Binding-site contacts:
Ligand atom C4 contacts residue LYS190 of chain 6.A at 3.6 Å.
Ligand atom C4 contacts residue LYS190 of chain 6.A at 4.4 Å.
Ligand atom O5 contacts residue ASN188 of chain 6.A at 3.5 Å (h-bond).
Ligand atom N2 contacts residue ASN106 of chain 6.A at 3.0 Å (h-bond).
Ligand atom O2 contacts residue SER191 of chain 6.A at 4.3 Å.
Ligand atom O3 contacts residue LYS190 of chain 6.A at 4.2 Å.
Ligand atom C5 contacts residue ASN106 of chain 6.A at 3.8 Å.
Ligand atom C5 contacts residue LYS190 of chain 6.A at 3.8 Å.
Ligand atom O4 contacts residue LYS190 of chain 6.A at 3.3 Å (salt-bridge).
Ligand atom C7 contacts residue ASN106 of chain 6.A at 3.3 Å.
Ligand atom C1 contacts residue ASN106 of chain 6.A at 1.5 Å.
Ligand atom C5 contacts residue ASN188 of chain 6.A at 4.0 Å.
Ligand atom C1 contacts residue ASN188 of chain 6.A at 3.7 Å.
Ligand atom C1 contacts residue LYS190 of chain 6.A at 4.4 Å.
Ligand atom C2 contacts residue ASN106 of chain 6.A at 2.5 Å.
Ligand atom C4 contacts residue ASN106 of chain 6.A at 4.4 Å.
Ligand atom C5 contacts residue LYS190 of chain 6.A at 4.5 Å.
Ligand atom O7 contacts residue LYS105 of chain 6.A at 4.5 Å.
Ligand atom C1 contacts residue ASN188 of chain 6.A at 3.8 Å.
Ligand atom C3 contacts residue ASN188 of chain 6.A at 4.2 Å.
Ligand atom O2 contacts residue ASN188 of chain 6.A at 3.4 Å (h-bond).
Ligand atom O6 contacts residue ASN188 of chain 6.A at 3.5 Å (h-bond).
Ligand atom C6 contacts residue ASN188 of chain 6.A at 4.1 Å.
Ligand atom O3 contacts residue LYS476 of chain 6.A at 3.8 Å.
Ligand atom C6 contacts residue LYS190 of chain 6.A at 4.3 Å.
Ligand atom O5 contacts residue ASN106 of chain 6.A at 2.5 Å (h-bond).
Ligand atom C3 contacts residue LYS190 of chain 6.A at 3.6 Å.
Ligand atom C8 contacts residue ASN106 of chain 6.A at 3.3 Å.
Ligand atom C3 contacts residue ASN106 of chain 6.A at 3.9 Å.
Ligand atom C3 contacts residue SER191 of chain 6.A at 3.7 Å.
Ligand atom C2 contacts residue ASN188 of chain 6.A at 3.9 Å.
Ligand atom O7 contacts residue ASN106 of chain 6.A at 3.9 Å.
Ligand atom O3 contacts residue ARG219 of chain 6.A at 3.9 Å.
Ligand atom O3 contacts residue SER191 of chain 6.A at 3.1 Å (h-bond).

The small molecule below binds the protein below.
Small molecule (SMILES): CC(=O)N[C@H]1CO[C@H](CO[C@H]2O[C@@H](C)[C@@H](O)[C@@H](O)[C@@H]2O)[C@@H](O)[C@@H]1O

Sequence of chain 6.A:
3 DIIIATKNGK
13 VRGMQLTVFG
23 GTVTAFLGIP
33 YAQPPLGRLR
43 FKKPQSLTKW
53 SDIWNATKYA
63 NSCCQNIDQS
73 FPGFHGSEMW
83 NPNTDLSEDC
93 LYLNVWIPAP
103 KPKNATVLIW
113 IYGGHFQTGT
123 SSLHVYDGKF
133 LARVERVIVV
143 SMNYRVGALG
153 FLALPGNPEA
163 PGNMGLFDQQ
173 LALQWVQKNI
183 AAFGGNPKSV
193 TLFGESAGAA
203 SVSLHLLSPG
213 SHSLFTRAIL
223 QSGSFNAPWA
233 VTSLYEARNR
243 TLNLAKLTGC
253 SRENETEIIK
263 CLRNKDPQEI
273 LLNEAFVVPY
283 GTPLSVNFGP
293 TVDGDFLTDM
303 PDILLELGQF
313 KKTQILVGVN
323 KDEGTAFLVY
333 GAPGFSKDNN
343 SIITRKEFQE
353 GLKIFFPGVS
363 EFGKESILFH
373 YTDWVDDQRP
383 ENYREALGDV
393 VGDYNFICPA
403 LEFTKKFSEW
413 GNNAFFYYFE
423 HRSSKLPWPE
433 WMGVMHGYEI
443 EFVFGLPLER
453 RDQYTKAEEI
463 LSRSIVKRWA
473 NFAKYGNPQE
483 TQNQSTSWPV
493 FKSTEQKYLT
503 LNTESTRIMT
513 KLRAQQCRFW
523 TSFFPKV